The protein below binds the small molecule below.
Small molecule (SMILES): O=S1(=O)CCC1

Binding-site contacts:
Ligand atom C06 contacts residue LEU102 of chain 1.A at 4.1 Å (hydrophobic).
Ligand atom O03 contacts residue SER106 of chain 1.A at 3.0 Å (h-bond).
Ligand atom C04 contacts residue SER106 of chain 1.A at 3.7 Å.
Ligand atom O01 contacts residue THR100 of chain 1.A at 3.4 Å.
Ligand atom C06 contacts residue THR101 of chain 1.A at 4.4 Å.
Ligand atom C05 contacts residue SER106 of chain 1.A at 3.3 Å.
Ligand atom O03 contacts residue LEU102 of chain 1.A at 3.3 Å.
Ligand atom C06 contacts residue SER106 of chain 1.A at 3.4 Å.
Ligand atom C04 contacts residue ASP103 of chain 1.A at 4.3 Å.
Ligand atom C05 contacts residue TYR96 of chain 1.A at 4.3 Å (hydrophobic).
Ligand atom S02 contacts residue THR101 of chain 1.A at 3.7 Å.
Ligand atom S02 contacts residue SER106 of chain 1.A at 3.7 Å.
Ligand atom S02 contacts residue LEU102 of chain 1.A at 4.1 Å.
Ligand atom C06 contacts residue TYR96 of chain 1.A at 3.4 Å (hydrophobic).
Ligand atom O03 contacts residue THR101 of chain 1.A at 3.9 Å.
Ligand atom S02 contacts residue ASP103 of chain 1.A at 4.2 Å.
Ligand atom O01 contacts residue THR101 of chain 1.A at 2.9 Å (h-bond).
Ligand atom O03 contacts residue ASP103 of chain 1.A at 2.8 Å (salt-bridge).
Ligand atom O01 contacts residue LEU102 of chain 1.A at 4.3 Å.

Sequence of chain 1.A:
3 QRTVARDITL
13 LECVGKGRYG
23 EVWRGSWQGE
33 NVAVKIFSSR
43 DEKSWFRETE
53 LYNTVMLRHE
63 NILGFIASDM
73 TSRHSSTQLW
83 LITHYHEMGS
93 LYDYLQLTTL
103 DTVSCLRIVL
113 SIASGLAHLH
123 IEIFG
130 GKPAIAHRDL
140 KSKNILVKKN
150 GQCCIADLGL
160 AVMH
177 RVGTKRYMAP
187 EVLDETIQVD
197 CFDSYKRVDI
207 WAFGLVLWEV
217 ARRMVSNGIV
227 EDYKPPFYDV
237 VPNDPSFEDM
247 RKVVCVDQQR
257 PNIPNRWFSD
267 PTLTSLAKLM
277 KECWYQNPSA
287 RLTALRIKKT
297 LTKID